Binding-site contacts:
Ligand atom OXT contacts residue SER185 of chain 2.A at 2.7 Å (h-bond).
Ligand atom C contacts residue SER294 of chain 2.A at 3.1 Å.
Ligand atom O contacts residue SER294 of chain 2.A at 3.5 Å (h-bond).
Ligand atom C5 contacts residue ASN249 of chain 1.A at 3.8 Å.
Ligand atom C3 contacts residue GLU139 of chain 2.A at 3.5 Å.
Ligand atom O4 contacts residue THR329 of chain 2.A at 2.9 Å (h-bond).
Ligand atom C4 contacts residue THR329 of chain 2.A at 3.8 Å.
Ligand atom N6 contacts residue GLU139 of chain 2.A at 3.5 Å (salt-bridge).
Ligand atom O3 contacts residue HIS198 of chain 1.A at 3.3 Å.
Ligand atom OXT contacts residue ARG262 of chain 2.A at 3.9 Å.
Ligand atom O3 contacts residue SIN1 of chain 2.B at 3.8 Å.
Ligand atom O4 contacts residue HIS198 of chain 1.A at 3.6 Å.
Ligand atom N6 contacts residue SIN1 of chain 2.B at 2.6 Å (h-bond).
Ligand atom C5 contacts residue GLU138 of chain 2.A at 3.5 Å.
Ligand atom O contacts residue SER185 of chain 2.A at 3.6 Å (h-bond).
Ligand atom CA contacts residue ALA140 of chain 2.A at 3.8 Å (hydrophobic).
Ligand atom C6 contacts residue THR329 of chain 2.A at 3.5 Å.
Ligand atom C contacts residue SER185 of chain 2.A at 3.5 Å.
Ligand atom C7 contacts residue HIS198 of chain 1.A at 3.8 Å.
Ligand atom N contacts residue SER294 of chain 2.A at 3.0 Å (h-bond).
Ligand atom O4 contacts residue ARG262 of chain 2.A at 2.9 Å (salt-bridge).
Ligand atom OXT contacts residue THR329 of chain 2.A at 4.1 Å.
Ligand atom O3 contacts residue ASN249 of chain 1.A at 3.1 Å (h-bond).
Ligand atom CA contacts residue SER294 of chain 2.A at 3.1 Å.
Ligand atom C7 contacts residue THR329 of chain 2.A at 3.8 Å.
Ligand atom C7 contacts residue SIN1 of chain 2.B at 3.5 Å.
Ligand atom C6 contacts residue SIN1 of chain 2.B at 3.8 Å.
Ligand atom C3 contacts residue ALA140 of chain 2.A at 3.5 Å (hydrophobic).
Ligand atom O contacts residue ASN248 of chain 1.A at 2.9 Å (h-bond).
Ligand atom OXT contacts residue SER294 of chain 2.A at 3.4 Å.
Ligand atom C6 contacts residue GLU138 of chain 2.A at 3.4 Å.
Ligand atom N6 contacts residue THR329 of chain 2.A at 3.6 Å.
Ligand atom O4 contacts residue GLY328 of chain 2.A at 3.3 Å.
Ligand atom C7 contacts residue ARG262 of chain 2.A at 3.4 Å.
Ligand atom N contacts residue ALA140 of chain 2.A at 3.0 Å (h-bond).
Ligand atom O3 contacts residue ARG262 of chain 2.A at 2.9 Å (salt-bridge).
Ligand atom O4 contacts residue SIN1 of chain 2.B at 3.7 Å.
Ligand atom N6 contacts residue GLU138 of chain 2.A at 2.7 Å (salt-bridge).
Ligand atom C5 contacts residue GLU139 of chain 2.A at 3.8 Å.
Ligand atom N6 contacts residue ZN1 of chain 2.E at 4.0 Å.

Sequence of chain 2.A:
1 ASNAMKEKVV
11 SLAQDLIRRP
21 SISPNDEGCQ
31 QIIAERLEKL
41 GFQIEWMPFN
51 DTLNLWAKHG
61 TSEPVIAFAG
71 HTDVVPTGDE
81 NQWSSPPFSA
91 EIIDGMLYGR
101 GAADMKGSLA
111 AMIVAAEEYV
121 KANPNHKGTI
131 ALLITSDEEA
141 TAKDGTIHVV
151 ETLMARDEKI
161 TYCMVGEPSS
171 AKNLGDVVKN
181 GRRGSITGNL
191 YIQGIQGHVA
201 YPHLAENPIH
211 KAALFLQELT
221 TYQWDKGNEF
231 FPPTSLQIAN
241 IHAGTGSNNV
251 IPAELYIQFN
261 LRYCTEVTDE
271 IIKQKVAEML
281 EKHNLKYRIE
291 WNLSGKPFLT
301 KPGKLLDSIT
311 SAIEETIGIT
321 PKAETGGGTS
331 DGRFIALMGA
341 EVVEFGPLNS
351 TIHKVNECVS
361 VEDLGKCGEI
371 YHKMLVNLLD

A protein and the small-molecule ligand that binds it are described below.
Small molecule (SMILES): N[C@H](CCC[C@H](N)C(=O)O)C(=O)O

Sequence of chain 1.A:
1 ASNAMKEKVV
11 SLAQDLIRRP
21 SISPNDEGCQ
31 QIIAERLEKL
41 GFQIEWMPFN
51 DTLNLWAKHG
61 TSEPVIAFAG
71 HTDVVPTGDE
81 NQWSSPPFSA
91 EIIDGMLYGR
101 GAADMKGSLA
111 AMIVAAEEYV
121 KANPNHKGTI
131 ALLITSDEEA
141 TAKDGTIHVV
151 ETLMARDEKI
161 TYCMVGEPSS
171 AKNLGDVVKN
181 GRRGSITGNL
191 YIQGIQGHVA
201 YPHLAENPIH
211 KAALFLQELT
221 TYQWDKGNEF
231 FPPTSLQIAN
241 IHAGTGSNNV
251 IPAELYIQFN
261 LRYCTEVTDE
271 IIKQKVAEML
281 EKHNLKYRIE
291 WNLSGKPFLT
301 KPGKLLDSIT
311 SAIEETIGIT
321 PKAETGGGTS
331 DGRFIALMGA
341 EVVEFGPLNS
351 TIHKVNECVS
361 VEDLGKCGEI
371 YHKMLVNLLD